A protein and the small-molecule ligand that binds it are described below.
Small molecule (SMILES): Nc1ncnc2c1ncn2[C@H]1C[C@H](O)[C@@H](COP(=O)(O)O)O1

Sequence of chain 1.CA:
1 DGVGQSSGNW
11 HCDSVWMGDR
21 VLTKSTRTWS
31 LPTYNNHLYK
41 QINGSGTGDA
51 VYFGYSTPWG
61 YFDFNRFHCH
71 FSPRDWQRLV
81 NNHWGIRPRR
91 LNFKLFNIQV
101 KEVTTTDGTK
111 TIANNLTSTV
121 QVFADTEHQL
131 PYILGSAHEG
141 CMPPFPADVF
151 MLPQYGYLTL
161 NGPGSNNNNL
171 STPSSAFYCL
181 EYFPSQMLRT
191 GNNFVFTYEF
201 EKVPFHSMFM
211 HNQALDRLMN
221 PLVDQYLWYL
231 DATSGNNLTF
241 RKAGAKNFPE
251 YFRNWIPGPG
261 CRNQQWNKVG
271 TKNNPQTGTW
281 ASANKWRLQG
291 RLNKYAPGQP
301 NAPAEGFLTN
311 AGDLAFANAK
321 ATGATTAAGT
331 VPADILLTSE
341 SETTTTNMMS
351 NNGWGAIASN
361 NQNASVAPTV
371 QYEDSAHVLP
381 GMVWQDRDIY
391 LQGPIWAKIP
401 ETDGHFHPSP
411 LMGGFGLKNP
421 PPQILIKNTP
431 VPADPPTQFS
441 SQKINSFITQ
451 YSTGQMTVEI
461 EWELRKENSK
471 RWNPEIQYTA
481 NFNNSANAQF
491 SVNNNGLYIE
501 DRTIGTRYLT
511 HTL

Binding-site contacts:
Ligand atom N7 contacts residue HIS407 of chain 1.PA at 3.8 Å.
Ligand atom C8 contacts residue PRO408 of chain 1.PA at 4.4 Å (hydrophobic).
Ligand atom N7 contacts residue SER409 of chain 1.PA at 3.2 Å (h-bond).
Ligand atom C5 contacts residue PRO408 of chain 1.PA at 4.2 Å (hydrophobic).
Ligand atom C4 contacts residue PRO408 of chain 1.PA at 3.9 Å (hydrophobic).
Ligand atom C2 contacts residue ILE399 of chain 1.PA at 4.3 Å (hydrophobic).
Ligand atom C5 contacts residue PRO204 of chain 1.PA at 4.1 Å (hydrophobic).
Ligand atom C6 contacts residue PRO204 of chain 1.PA at 4.3 Å (hydrophobic).
Ligand atom N6 contacts residue GLY416 of chain 1.PA at 3.7 Å.
Ligand atom N6 contacts residue PRO204 of chain 1.PA at 4.4 Å.
Ligand atom N1 contacts residue PRO408 of chain 1.PA at 3.8 Å.
Ligand atom C6 contacts residue SER409 of chain 1.PA at 3.8 Å.
Ligand atom N3 contacts residue PRO408 of chain 1.PA at 3.6 Å.
Ligand atom N1 contacts residue GLY416 of chain 1.PA at 3.1 Å (h-bond).
Ligand atom N6 contacts residue SER409 of chain 1.PA at 3.3 Å (h-bond).
Ligand atom C2' contacts residue PRO408 of chain 1.PA at 4.3 Å (hydrophobic).
Ligand atom C2' contacts residue HIS407 of chain 1.PA at 4.0 Å.
Ligand atom C8 contacts residue HIS407 of chain 1.PA at 3.4 Å.
Ligand atom N9 contacts residue PRO408 of chain 1.PA at 3.8 Å.
Ligand atom N9 contacts residue HIS407 of chain 1.PA at 4.4 Å.
Ligand atom C1' contacts residue PRO408 of chain 1.PA at 3.9 Å (hydrophobic).
Ligand atom C2 contacts residue GLY416 of chain 1.PA at 3.6 Å.
Ligand atom N6 contacts residue PHE415 of chain 1.PA at 4.4 Å.
Ligand atom C8 contacts residue SER409 of chain 1.PA at 4.2 Å.
Ligand atom N6 contacts residue GLY414 of chain 1.PA at 4.4 Å.
Ligand atom N7 contacts residue PRO204 of chain 1.PA at 4.1 Å.
Ligand atom C5 contacts residue SER409 of chain 1.PA at 3.7 Å.
Ligand atom C6 contacts residue GLY416 of chain 1.PA at 4.2 Å.
Ligand atom O2P contacts residue GLY404 of chain 1.CA at 4.2 Å.
Ligand atom N6 contacts residue PRO408 of chain 1.PA at 4.0 Å.
Ligand atom C2 contacts residue PRO408 of chain 1.PA at 4.0 Å (hydrophobic).
Ligand atom O2P contacts residue ASP403 of chain 1.CA at 3.9 Å.
Ligand atom O1P contacts residue HIS405 of chain 1.CA at 3.9 Å.
Ligand atom C6 contacts residue PRO408 of chain 1.PA at 3.8 Å (hydrophobic).
Ligand atom O2P contacts residue HIS407 of chain 1.PA at 4.1 Å.

Sequence of chain 1.PA:
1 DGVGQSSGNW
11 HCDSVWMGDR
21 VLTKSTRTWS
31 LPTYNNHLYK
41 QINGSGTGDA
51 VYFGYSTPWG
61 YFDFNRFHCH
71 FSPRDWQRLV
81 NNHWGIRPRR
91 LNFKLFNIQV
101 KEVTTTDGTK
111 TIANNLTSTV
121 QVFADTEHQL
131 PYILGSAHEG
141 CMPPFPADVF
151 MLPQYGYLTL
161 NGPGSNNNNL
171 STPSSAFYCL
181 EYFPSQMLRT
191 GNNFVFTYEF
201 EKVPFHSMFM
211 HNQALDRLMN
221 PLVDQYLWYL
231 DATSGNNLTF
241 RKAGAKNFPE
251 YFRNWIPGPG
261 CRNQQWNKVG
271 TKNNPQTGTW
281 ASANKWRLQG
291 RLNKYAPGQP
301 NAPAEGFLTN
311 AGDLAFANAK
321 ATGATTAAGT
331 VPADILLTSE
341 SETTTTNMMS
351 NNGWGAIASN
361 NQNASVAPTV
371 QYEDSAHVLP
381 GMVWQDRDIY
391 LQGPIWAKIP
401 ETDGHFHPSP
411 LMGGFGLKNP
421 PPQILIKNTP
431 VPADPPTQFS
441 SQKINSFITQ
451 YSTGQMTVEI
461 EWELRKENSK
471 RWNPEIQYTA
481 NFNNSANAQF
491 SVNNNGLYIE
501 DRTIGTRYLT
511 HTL